This small molecule binds to this protein.
Small molecule (SMILES): CSCC[C@H](NC(=O)[C@@H]1CCCN1C(=O)[C@@H](NC(=O)[C@H](CC(C)C)NC(=O)[C@@H](N)CC(N)=O)C(C)C)C(=O)N[C@@H](CS)C(=O)N[C@@H](C)C(=O)N[C@H](C(=O)N[C@H](C(=O)O)C(C)C)[C@@H](C)O

Sequence of chain 1.A:
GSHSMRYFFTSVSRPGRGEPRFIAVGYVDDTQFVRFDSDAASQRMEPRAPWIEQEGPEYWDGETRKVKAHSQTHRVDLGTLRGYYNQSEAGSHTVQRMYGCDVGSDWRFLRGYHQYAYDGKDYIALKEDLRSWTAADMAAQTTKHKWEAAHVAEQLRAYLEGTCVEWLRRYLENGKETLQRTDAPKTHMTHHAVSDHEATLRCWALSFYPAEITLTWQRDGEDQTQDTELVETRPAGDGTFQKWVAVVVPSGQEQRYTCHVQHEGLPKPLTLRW

Binding-site contacts:
Ligand atom N contacts residue TYR99 of chain 1.A at 3.1 Å (h-bond).
Ligand atom O contacts residue TYR159 of chain 1.A at 2.6 Å (h-bond).
Ligand atom CB contacts residue GLU63 of chain 1.A at 3.5 Å.
Ligand atom N contacts residue TYR7 of chain 1.A at 2.8 Å (h-bond).
Ligand atom O contacts residue LYS146 of chain 1.A at 3.2 Å.
Ligand atom CB contacts residue HIS70 of chain 1.A at 3.6 Å.
Ligand atom CA contacts residue TYR7 of chain 1.A at 3.5 Å (hydrophobic).
Ligand atom OG1 contacts residue LYS146 of chain 1.A at 2.9 Å (salt-bridge).
Ligand atom N contacts residue ASP77 of chain 1.A at 2.8 Å (salt-bridge).
Ligand atom CA contacts residue TYR171 of chain 1.A at 3.5 Å (hydrophobic).
Ligand atom CG contacts residue GLU63 of chain 1.A at 3.4 Å.
Ligand atom ND2 contacts residue LYS66 of chain 1.A at 2.8 Å (salt-bridge).
Ligand atom N contacts residue GLU63 of chain 1.A at 2.8 Å (salt-bridge).
Ligand atom O contacts residue THR73 of chain 1.A at 2.5 Å (h-bond).
Ligand atom CA contacts residue ASP77 of chain 1.A at 3.4 Å.
Ligand atom O contacts residue LYS66 of chain 1.A at 2.8 Å (salt-bridge).
Ligand atom O contacts residue TRP147 of chain 1.A at 2.8 Å (h-bond).
Ligand atom N contacts residue TYR171 of chain 1.A at 2.7 Å (h-bond).
Ligand atom O contacts residue THR73 of chain 1.A at 3.6 Å.
Ligand atom O contacts residue THR143 of chain 1.A at 2.7 Å (h-bond).
Ligand atom CD2 contacts residue TYR7 of chain 1.A at 3.6 Å (hydrophobic).
Ligand atom CD1 contacts residue GLU63 of chain 1.A at 3.6 Å.
Ligand atom C contacts residue THR143 of chain 1.A at 3.6 Å.
Ligand atom CA contacts residue GLU63 of chain 1.A at 3.5 Å.
Ligand atom CG1 contacts residue TYR116 of chain 1.A at 3.4 Å (hydrophobic).
Ligand atom CB contacts residue THR143 of chain 1.A at 3.5 Å.
Ligand atom OD1 contacts residue TRP167 of chain 1.A at 3.2 Å.
Ligand atom N contacts residue LYS66 of chain 1.A at 3.6 Å.
Ligand atom CB contacts residue TRP167 of chain 1.A at 3.5 Å (hydrophobic).
Ligand atom C contacts residue ASP77 of chain 1.A at 3.5 Å.
Ligand atom CB contacts residue TYR159 of chain 1.A at 3.5 Å (hydrophobic).
Ligand atom OXT contacts residue LYS146 of chain 1.A at 3.2 Å (salt-bridge).
Ligand atom CE contacts residue TYR99 of chain 1.A at 3.2 Å (hydrophobic).
Ligand atom CA contacts residue TYR99 of chain 1.A at 3.6 Å (hydrophobic).
Ligand atom CG2 contacts residue TYR159 of chain 1.A at 3.4 Å (hydrophobic).
Ligand atom SD contacts residue ARG97 of chain 1.A at 3.6 Å (salt-bridge).
Ligand atom CD2 contacts residue TYR99 of chain 1.A at 3.2 Å (hydrophobic).
Ligand atom CB contacts residue ASP77 of chain 1.A at 3.5 Å.
Ligand atom O contacts residue TYR84 of chain 1.A at 3.0 Å (h-bond).
Ligand atom CG2 contacts residue ASP77 of chain 1.A at 3.4 Å.